Sequence of chain 1.A:
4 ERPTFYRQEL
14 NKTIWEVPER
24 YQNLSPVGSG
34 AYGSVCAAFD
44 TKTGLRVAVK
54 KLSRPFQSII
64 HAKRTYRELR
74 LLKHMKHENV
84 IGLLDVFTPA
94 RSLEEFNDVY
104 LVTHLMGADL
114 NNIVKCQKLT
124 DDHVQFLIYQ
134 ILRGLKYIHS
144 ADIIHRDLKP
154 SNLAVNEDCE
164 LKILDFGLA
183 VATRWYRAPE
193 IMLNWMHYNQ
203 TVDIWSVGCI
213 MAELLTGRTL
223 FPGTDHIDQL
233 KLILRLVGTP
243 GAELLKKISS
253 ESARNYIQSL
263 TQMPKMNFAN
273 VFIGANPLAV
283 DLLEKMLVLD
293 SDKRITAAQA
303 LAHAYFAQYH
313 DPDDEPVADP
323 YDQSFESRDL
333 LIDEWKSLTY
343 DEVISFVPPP

Binding-site contacts:
Ligand atom C1A contacts residue ARG67 of chain 1.A at 3.6 Å.
Ligand atom C1R contacts residue ASP168 of chain 1.A at 3.7 Å.
Ligand atom C1R contacts residue LEU75 of chain 1.A at 3.7 Å (hydrophobic).
Ligand atom C2A contacts residue GLU71 of chain 1.A at 3.7 Å.
Ligand atom C2C contacts residue GLU71 of chain 1.A at 3.7 Å.
Ligand atom C4 contacts residue ALA51 of chain 1.A at 3.7 Å (hydrophobic).
Ligand atom C1G contacts residue THR106 of chain 1.A at 3.6 Å.
Ligand atom C1J contacts residue THR106 of chain 1.A at 3.5 Å.
Ligand atom C2 contacts residue ALA51 of chain 1.A at 3.3 Å (hydrophobic).
Ligand atom C2 contacts residue HIS107 of chain 1.A at 3.2 Å.
Ligand atom N1 contacts residue THR106 of chain 1.A at 3.2 Å (h-bond).
Ligand atom C1I contacts residue LYS53 of chain 1.A at 3.7 Å.
Ligand atom C1P contacts residue LEU108 of chain 1.A at 3.7 Å (hydrophobic).
Ligand atom C1S contacts residue VAL38 of chain 1.A at 3.7 Å (hydrophobic).
Ligand atom C2C contacts residue LYS53 of chain 1.A at 3.7 Å.
Ligand atom N1W contacts residue LEU75 of chain 1.A at 3.7 Å.
Ligand atom O1F contacts residue LEU167 of chain 1.A at 3.6 Å.
Ligand atom C1Z contacts residue GLU71 of chain 1.A at 3.3 Å.
Ligand atom C1G contacts residue LYS53 of chain 1.A at 3.7 Å.
Ligand atom C1K contacts residue GLU71 of chain 1.A at 3.6 Å.
Ligand atom N1E contacts residue VAL30 of chain 1.A at 3.5 Å (h-bond).
Ligand atom C2 contacts residue MET109 of chain 1.A at 3.5 Å (hydrophobic).
Ligand atom C1S contacts residue PHE169 of chain 1.A at 3.5 Å (hydrophobic).
Ligand atom N3 contacts residue ALA51 of chain 1.A at 3.4 Å.
Ligand atom C4 contacts residue PHE169 of chain 1.A at 3.6 Å (hydrophobic).
Ligand atom O1F contacts residue ASP168 of chain 1.A at 3.2 Å (salt-bridge).
Ligand atom N1X contacts residue GLU71 of chain 1.A at 2.9 Å (salt-bridge).
Ligand atom C1P contacts residue MET109 of chain 1.A at 3.8 Å (hydrophobic).
Ligand atom C1N contacts residue LEU74 of chain 1.A at 3.6 Å (hydrophobic).
Ligand atom N1 contacts residue ALA51 of chain 1.A at 3.4 Å.
Ligand atom C1O contacts residue GLU71 of chain 1.A at 3.6 Å.
Ligand atom C5 contacts residue PHE169 of chain 1.A at 3.5 Å (hydrophobic).
Ligand atom N3 contacts residue MET109 of chain 1.A at 3.0 Å (h-bond).
Ligand atom C1L contacts residue GLU71 of chain 1.A at 3.7 Å.
Ligand atom C1Z contacts residue ASP168 of chain 1.A at 3.5 Å.
Ligand atom C6 contacts residue ALA51 of chain 1.A at 3.7 Å (hydrophobic).
Ligand atom C2G contacts residue ASP168 of chain 1.A at 3.6 Å.
Ligand atom C2 contacts residue THR106 of chain 1.A at 3.4 Å.
Ligand atom N1W contacts residue GLU71 of chain 1.A at 2.8 Å (salt-bridge).
Ligand atom C1B contacts residue LEU167 of chain 1.A at 3.4 Å (hydrophobic).

The protein below binds the small molecule below.
Small molecule (SMILES): Cc1ccc(-n2nc(C(C)(C)C)cc2NC(=O)Nc2cccc(Nc3ncnc4ccc(N)cc34)c2)cc1